Sequence of chain 1.B:
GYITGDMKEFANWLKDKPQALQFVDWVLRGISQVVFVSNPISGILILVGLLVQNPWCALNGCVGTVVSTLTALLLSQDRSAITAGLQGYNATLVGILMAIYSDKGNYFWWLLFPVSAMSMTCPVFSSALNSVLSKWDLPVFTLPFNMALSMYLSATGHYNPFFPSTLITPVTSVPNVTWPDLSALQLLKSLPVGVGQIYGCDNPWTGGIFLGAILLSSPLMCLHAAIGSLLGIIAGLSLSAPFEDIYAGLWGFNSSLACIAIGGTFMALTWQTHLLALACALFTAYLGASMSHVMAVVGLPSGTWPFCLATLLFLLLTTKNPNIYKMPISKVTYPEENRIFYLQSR

The protein below binds the small molecule below.
Small molecule (SMILES): OC[C@H]1O[C@@H](O)[C@H](O)[C@@H](O)[C@@H]1O

Binding-site contacts:
Ligand atom C5 contacts residue TRP140 of chain 1.B at 3.7 Å (hydrophobic).
Ligand atom C4 contacts residue TRP139 of chain 1.B at 4.5 Å (hydrophobic).
Ligand atom C6 contacts residue PHE138 of chain 1.B at 3.7 Å (hydrophobic).
Ligand atom O6 contacts residue TYR137 of chain 1.B at 3.1 Å (h-bond).
Ligand atom O1 contacts residue TRP140 of chain 1.B at 4.2 Å.
Ligand atom C6 contacts residue TRP140 of chain 1.B at 3.7 Å (hydrophobic).
Ligand atom C6 contacts residue TYR137 of chain 1.B at 4.5 Å (hydrophobic).
Ligand atom O5 contacts residue TRP140 of chain 1.B at 3.7 Å.
Ligand atom C6 contacts residue TRP139 of chain 1.B at 3.8 Å (hydrophobic).
Ligand atom O5 contacts residue TRP139 of chain 1.B at 3.4 Å.
Ligand atom C1 contacts residue TRP139 of chain 1.B at 4.1 Å (hydrophobic).
Ligand atom O1 contacts residue TRP139 of chain 1.B at 3.6 Å.
Ligand atom O6 contacts residue PHE138 of chain 1.B at 3.4 Å.
Ligand atom C1 contacts residue TRP140 of chain 1.B at 3.7 Å (hydrophobic).
Ligand atom O6 contacts residue TRP139 of chain 1.B at 3.2 Å (h-bond).